Sequence of chain 1.B:
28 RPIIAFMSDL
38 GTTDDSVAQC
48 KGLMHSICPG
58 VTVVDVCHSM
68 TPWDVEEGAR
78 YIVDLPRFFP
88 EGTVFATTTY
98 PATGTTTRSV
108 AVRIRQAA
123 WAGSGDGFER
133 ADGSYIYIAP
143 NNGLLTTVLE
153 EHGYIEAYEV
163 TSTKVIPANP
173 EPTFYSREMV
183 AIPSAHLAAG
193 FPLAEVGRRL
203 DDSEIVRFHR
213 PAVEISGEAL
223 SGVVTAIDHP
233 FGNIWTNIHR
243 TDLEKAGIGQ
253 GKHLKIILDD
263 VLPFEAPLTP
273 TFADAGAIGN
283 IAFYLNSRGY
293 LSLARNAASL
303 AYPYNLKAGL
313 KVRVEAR

A small-molecule ligand and the protein it binds are described below.
Small molecule (SMILES): Nc1ncnc2c1ncn2[C@@H]1O[C@H](CO)[C@@H](O)[C@H]1O

Sequence of chain 2.B:
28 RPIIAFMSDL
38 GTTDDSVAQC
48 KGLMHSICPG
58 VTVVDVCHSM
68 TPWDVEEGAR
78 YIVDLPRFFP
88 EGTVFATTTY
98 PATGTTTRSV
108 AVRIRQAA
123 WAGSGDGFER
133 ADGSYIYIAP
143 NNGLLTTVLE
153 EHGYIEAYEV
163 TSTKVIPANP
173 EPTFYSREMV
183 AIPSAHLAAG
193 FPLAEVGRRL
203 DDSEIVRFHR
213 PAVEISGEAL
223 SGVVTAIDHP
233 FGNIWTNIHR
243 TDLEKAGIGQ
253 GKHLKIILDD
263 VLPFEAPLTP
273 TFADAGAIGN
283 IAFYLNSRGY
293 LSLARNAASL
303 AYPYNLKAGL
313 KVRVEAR

Binding-site contacts:
Ligand atom N3 contacts residue TRP70 of chain 1.B at 3.2 Å (h-bond).
Ligand atom N6 contacts residue PHE274 of chain 2.B at 3.4 Å.
Ligand atom C2 contacts residue PHE274 of chain 2.B at 3.5 Å (hydrophobic).
Ligand atom O3' contacts residue SER178 of chain 1.B at 2.8 Å (h-bond).
Ligand atom C5' contacts residue SER178 of chain 1.B at 3.6 Å.
Ligand atom O5' contacts residue THR100 of chain 1.B at 3.4 Å (h-bond).
Ligand atom N1 contacts residue PHE274 of chain 2.B at 3.4 Å.
Ligand atom O5' contacts residue THR175 of chain 1.B at 2.8 Å (h-bond).
Ligand atom C2' contacts residue PHE233 of chain 2.B at 3.6 Å (hydrophobic).
Ligand atom O4' contacts residue THR175 of chain 1.B at 3.6 Å (h-bond).
Ligand atom C2' contacts residue ASP36 of chain 1.B at 3.4 Å.
Ligand atom O2' contacts residue ASP36 of chain 1.B at 2.7 Å (salt-bridge).
Ligand atom C5' contacts residue MET1 of chain 1.E at 3.4 Å (hydrophobic).
Ligand atom C5' contacts residue THR175 of chain 1.B at 3.3 Å.
Ligand atom C8 contacts residue MET1 of chain 1.E at 3.2 Å (hydrophobic).
Ligand atom C8 contacts residue PHE233 of chain 2.B at 3.5 Å (hydrophobic).
Ligand atom C3' contacts residue ASP36 of chain 1.B at 3.4 Å.
Ligand atom O3' contacts residue ASP36 of chain 1.B at 2.6 Å (salt-bridge).
Ligand atom O3' contacts residue TYR97 of chain 1.B at 3.2 Å (h-bond).
Ligand atom N1 contacts residue ALA299 of chain 2.B at 2.8 Å (h-bond).
Ligand atom N7 contacts residue PHE274 of chain 2.B at 3.5 Å.
Ligand atom O5' contacts residue PHE176 of chain 1.B at 3.0 Å.
Ligand atom N6 contacts residue ASN235 of chain 2.B at 2.8 Å (h-bond).
Ligand atom O2' contacts residue TRP70 of chain 1.B at 3.3 Å (h-bond).
Ligand atom N3 contacts residue PHE274 of chain 2.B at 3.5 Å.
Ligand atom N6 contacts residue ARG297 of chain 2.B at 2.9 Å (salt-bridge).
Ligand atom C4 contacts residue PHE274 of chain 2.B at 3.5 Å (hydrophobic).
Ligand atom N7 contacts residue ASN235 of chain 2.B at 3.0 Å (h-bond).
Ligand atom C2 contacts residue ALA299 of chain 2.B at 3.4 Å (hydrophobic).
Ligand atom C6 contacts residue TRP70 of chain 1.B at 3.5 Å (hydrophobic).
Ligand atom C1' contacts residue TYR97 of chain 1.B at 3.6 Å (hydrophobic).
Ligand atom N7 contacts residue PHE233 of chain 2.B at 3.5 Å.
Ligand atom C6 contacts residue PHE274 of chain 2.B at 3.3 Å (hydrophobic).
Ligand atom C5 contacts residue TRP70 of chain 1.B at 3.6 Å (hydrophobic).
Ligand atom O2' contacts residue TYR97 of chain 1.B at 3.1 Å (h-bond).
Ligand atom O5' contacts residue SER178 of chain 1.B at 3.1 Å (h-bond).
Ligand atom O5' contacts residue TYR177 of chain 1.B at 2.8 Å (h-bond).
Ligand atom O4' contacts residue MET1 of chain 1.E at 3.2 Å.
Ligand atom N3 contacts residue PRO98 of chain 1.B at 3.4 Å.
Ligand atom C4 contacts residue TRP70 of chain 1.B at 3.2 Å (hydrophobic).